Binding-site contacts:
Ligand atom C18 contacts residue LYS18 of chain 1.A at 3.1 Å.
Ligand atom N05 contacts residue LEU96 of chain 1.A at 3.7 Å.
Ligand atom C16 contacts residue ARG61 of chain 1.A at 3.5 Å.
Ligand atom C02 contacts residue SER19 of chain 1.A at 3.6 Å.
Ligand atom CL01 contacts residue PRO88 of chain 1.A at 3.9 Å.
Ligand atom N21 contacts residue MET91 of chain 1.A at 4.0 Å.
Ligand atom C06 contacts residue ASN24 of chain 1.A at 3.9 Å.
Ligand atom C06 contacts residue LEU96 of chain 1.A at 3.9 Å (hydrophobic).
Ligand atom C02 contacts residue ASN20 of chain 1.A at 3.6 Å.
Ligand atom C02 contacts residue ASN24 of chain 1.A at 3.2 Å.
Ligand atom O14 contacts residue PRO88 of chain 1.A at 3.8 Å.
Ligand atom CL01 contacts residue ASN21 of chain 1.A at 2.9 Å.
Ligand atom C10 contacts residue LYS18 of chain 1.A at 3.6 Å.
Ligand atom N20 contacts residue ASP133 of chain 1.A at 3.9 Å.
Ligand atom N20 contacts residue SER35 of chain 1.A at 3.8 Å.
Ligand atom N03 contacts residue ASN24 of chain 1.A at 2.9 Å (h-bond).
Ligand atom C06 contacts residue TRP34 of chain 1.A at 3.6 Å (hydrophobic).
Ligand atom CL01 contacts residue ASN24 of chain 1.A at 2.8 Å.
Ligand atom N21 contacts residue ASN20 of chain 1.A at 3.1 Å (h-bond).
Ligand atom C19 contacts residue LYS18 of chain 1.A at 3.5 Å.
Ligand atom CL01 contacts residue ASN20 of chain 1.A at 3.5 Å.
Ligand atom C11 contacts residue MET91 of chain 1.A at 3.8 Å (hydrophobic).
Ligand atom C08 contacts residue LYS18 of chain 1.A at 3.7 Å.
Ligand atom N09 contacts residue MET91 of chain 1.A at 3.9 Å.
Ligand atom N03 contacts residue SER19 of chain 1.A at 3.9 Å.
Ligand atom C08 contacts residue MET91 of chain 1.A at 3.7 Å (hydrophobic).
Ligand atom CL01 contacts residue SER19 of chain 1.A at 3.6 Å.
Ligand atom N05 contacts residue SER35 of chain 1.A at 2.6 Å (h-bond).
Ligand atom C19 contacts residue ASP133 of chain 1.A at 3.1 Å.
Ligand atom O15 contacts residue ASN20 of chain 1.A at 3.8 Å.
Ligand atom C04 contacts residue SER35 of chain 1.A at 3.8 Å.
Ligand atom C17 contacts residue ARG61 of chain 1.A at 3.8 Å.
Ligand atom C04 contacts residue TRP34 of chain 1.A at 3.6 Å (hydrophobic).
Ligand atom CL01 contacts residue VAL86 of chain 1.A at 3.8 Å.
Ligand atom C06 contacts residue TRP85 of chain 1.A at 3.5 Å (hydrophobic).
Ligand atom C06 contacts residue SER35 of chain 1.A at 3.2 Å.
Ligand atom N09 contacts residue LYS18 of chain 1.A at 3.4 Å (salt-bridge).
Ligand atom C18 contacts residue ASP133 of chain 1.A at 3.8 Å.
Ligand atom N05 contacts residue TRP34 of chain 1.A at 3.3 Å.
Ligand atom N21 contacts residue SER19 of chain 1.A at 3.8 Å.

Sequence of chain 1.A:
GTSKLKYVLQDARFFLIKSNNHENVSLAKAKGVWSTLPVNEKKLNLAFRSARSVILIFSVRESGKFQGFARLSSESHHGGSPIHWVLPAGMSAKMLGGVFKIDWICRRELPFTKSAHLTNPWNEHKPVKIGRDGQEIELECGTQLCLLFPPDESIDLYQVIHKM

The protein below binds the small molecule below.
Small molecule (SMILES): CNc1nc(Cl)nc2c1ncn2-c1cccc(C(=O)O)c1